Binding-site contacts:
Ligand atom CAX contacts residue FAD1 of chain 1.I at 3.4 Å.
Ligand atom NAN contacts residue FAD1 of chain 1.I at 3.4 Å.
Ligand atom CAI contacts residue TRP104 of chain 1.B at 3.2 Å (hydrophobic).
Ligand atom CAT contacts residue PHE125 of chain 1.A at 3.5 Å (hydrophobic).
Ligand atom CAJ contacts residue TRP104 of chain 1.B at 3.7 Å (hydrophobic).
Ligand atom CAK contacts residue PHE177 of chain 1.A at 3.7 Å (hydrophobic).
Ligand atom NAN contacts residue PHE125 of chain 1.A at 3.4 Å.
Ligand atom OAD contacts residue FAD1 of chain 1.I at 3.6 Å.
Ligand atom CAU contacts residue FAD1 of chain 1.I at 3.3 Å.
Ligand atom CAQ contacts residue FAD1 of chain 1.I at 3.2 Å.
Ligand atom CAA contacts residue PHE105 of chain 1.B at 2.9 Å (hydrophobic).
Ligand atom CAT contacts residue FAD1 of chain 1.I at 3.4 Å.
Ligand atom CAK contacts residue FAD1 of chain 1.I at 3.5 Å.
Ligand atom CAV contacts residue FAD1 of chain 1.I at 3.4 Å.
Ligand atom CAJ contacts residue FAD1 of chain 1.I at 3.3 Å.
Ligand atom CAA contacts residue FAD1 of chain 1.I at 3.5 Å.
Ligand atom CAL contacts residue ILE127 of chain 1.A at 3.5 Å (hydrophobic).
Ligand atom CAF contacts residue PHE177 of chain 1.A at 3.6 Å (hydrophobic).
Ligand atom CAA contacts residue GLY173 of chain 1.A at 3.4 Å.
Ligand atom NAY contacts residue PHE125 of chain 1.A at 3.5 Å.
Ligand atom OAP contacts residue PHE177 of chain 1.A at 3.4 Å.
Ligand atom OAD contacts residue GLY148 of chain 1.B at 3.7 Å.
Ligand atom OAP contacts residue PHE105 of chain 1.B at 3.8 Å.
Ligand atom NAY contacts residue FAD1 of chain 1.I at 3.3 Å.
Ligand atom CAI contacts residue FAD1 of chain 1.I at 3.3 Å.
Ligand atom CAR contacts residue FAD1 of chain 1.I at 3.7 Å.
Ligand atom CAJ contacts residue PHE125 of chain 1.A at 3.4 Å (hydrophobic).
Ligand atom CAF contacts residue FAD1 of chain 1.I at 3.3 Å.
Ligand atom CAX contacts residue PHE125 of chain 1.A at 3.6 Å (hydrophobic).
Ligand atom NAO contacts residue FAD1 of chain 1.I at 3.8 Å.
Ligand atom CAH contacts residue FAD1 of chain 1.I at 3.7 Å.
Ligand atom CAF contacts residue TRP104 of chain 1.B at 3.4 Å (hydrophobic).
Ligand atom CAA contacts residue PHE177 of chain 1.A at 3.6 Å (hydrophobic).
Ligand atom CAB contacts residue ILE127 of chain 1.A at 3.5 Å (hydrophobic).
Ligand atom OAP contacts residue FAD1 of chain 1.I at 3.5 Å (h-bond).
Ligand atom CAI contacts residue PHE177 of chain 1.A at 3.7 Å (hydrophobic).
Ligand atom CAH contacts residue GLY67 of chain 1.A at 4.0 Å.
Ligand atom CAS contacts residue FAD1 of chain 1.I at 3.5 Å.
Ligand atom CAQ contacts residue PHE177 of chain 1.A at 3.5 Å (hydrophobic).
Ligand atom CAW contacts residue FAD1 of chain 1.I at 3.5 Å.

Sequence of chain 1.A:
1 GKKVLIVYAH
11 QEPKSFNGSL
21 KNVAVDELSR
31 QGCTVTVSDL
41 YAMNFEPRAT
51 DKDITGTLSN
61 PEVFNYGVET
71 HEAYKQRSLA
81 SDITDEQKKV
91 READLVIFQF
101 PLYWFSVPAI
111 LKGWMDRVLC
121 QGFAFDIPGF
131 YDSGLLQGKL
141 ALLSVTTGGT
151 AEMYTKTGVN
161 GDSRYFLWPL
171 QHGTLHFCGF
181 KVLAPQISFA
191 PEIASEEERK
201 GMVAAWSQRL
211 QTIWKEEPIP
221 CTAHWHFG

Sequence of chain 1.B:
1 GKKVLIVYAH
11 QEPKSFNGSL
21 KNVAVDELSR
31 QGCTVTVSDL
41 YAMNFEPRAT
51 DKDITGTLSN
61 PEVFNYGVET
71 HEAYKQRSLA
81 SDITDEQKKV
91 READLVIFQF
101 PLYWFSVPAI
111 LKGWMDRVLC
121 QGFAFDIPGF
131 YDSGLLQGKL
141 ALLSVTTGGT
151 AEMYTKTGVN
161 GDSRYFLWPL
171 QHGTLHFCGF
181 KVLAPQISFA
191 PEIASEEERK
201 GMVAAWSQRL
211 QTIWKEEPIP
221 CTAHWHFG

This small molecule binds to this protein.
Small molecule (SMILES): COc1ccc2c(c1)c(O)c1c3c(ncn32)CCC1NCC[N+](C)(C)O